The protein below binds the small molecule below.
Small molecule (SMILES): Cc1occc1C(=O)Nc1ccncc1

Sequence of chain 1.A:
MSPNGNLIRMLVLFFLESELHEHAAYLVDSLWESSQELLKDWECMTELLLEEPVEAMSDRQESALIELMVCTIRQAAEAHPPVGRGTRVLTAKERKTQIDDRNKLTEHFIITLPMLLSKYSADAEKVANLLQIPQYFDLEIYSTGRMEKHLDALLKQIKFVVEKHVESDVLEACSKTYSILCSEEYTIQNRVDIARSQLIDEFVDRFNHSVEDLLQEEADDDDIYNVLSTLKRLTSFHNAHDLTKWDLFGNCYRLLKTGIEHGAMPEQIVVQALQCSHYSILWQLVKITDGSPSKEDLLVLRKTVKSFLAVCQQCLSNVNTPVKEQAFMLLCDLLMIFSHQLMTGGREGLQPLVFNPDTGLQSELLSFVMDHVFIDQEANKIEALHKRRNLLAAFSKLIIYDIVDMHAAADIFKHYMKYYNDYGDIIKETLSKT

Binding-site contacts:
Ligand atom C8 contacts residue LEU452 of chain 1.A at 4.4 Å (hydrophobic).
Ligand atom O2 contacts residue ILE448 of chain 1.A at 3.8 Å.
Ligand atom C6 contacts residue LEU452 of chain 1.A at 3.6 Å (hydrophobic).
Ligand atom C11 contacts residue LEU452 of chain 1.A at 3.5 Å (hydrophobic).
Ligand atom C7 contacts residue LEU452 of chain 1.A at 4.0 Å (hydrophobic).
Ligand atom O2 contacts residue LEU452 of chain 1.A at 3.4 Å.
Ligand atom C5 contacts residue LEU452 of chain 1.A at 4.3 Å (hydrophobic).
Ligand atom C8 contacts residue THR451 of chain 1.A at 3.6 Å.
Ligand atom N1 contacts residue LEU452 of chain 1.A at 3.9 Å.
Ligand atom N2 contacts residue THR455 of chain 1.A at 4.5 Å.
Ligand atom N2 contacts residue THR451 of chain 1.A at 3.6 Å.
Ligand atom C9 contacts residue THR451 of chain 1.A at 3.1 Å.
Ligand atom C4 contacts residue ILE448 of chain 1.A at 4.1 Å (hydrophobic).
Ligand atom C10 contacts residue LEU452 of chain 1.A at 4.0 Å (hydrophobic).
Ligand atom C10 contacts residue THR451 of chain 1.A at 4.5 Å.